Sequence of chain 4.D:
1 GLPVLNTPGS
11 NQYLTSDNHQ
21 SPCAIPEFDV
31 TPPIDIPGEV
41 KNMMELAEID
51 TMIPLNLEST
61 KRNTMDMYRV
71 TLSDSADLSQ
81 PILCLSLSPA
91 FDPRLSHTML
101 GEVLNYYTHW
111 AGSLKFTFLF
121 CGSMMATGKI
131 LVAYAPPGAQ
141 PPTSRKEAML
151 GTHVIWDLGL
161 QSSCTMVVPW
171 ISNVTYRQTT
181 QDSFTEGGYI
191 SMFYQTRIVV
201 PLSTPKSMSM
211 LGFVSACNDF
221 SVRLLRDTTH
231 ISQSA

The protein below binds the small molecule below.
Small molecule (SMILES): CCOC(=O)c1ccc(OCCCCC2CCN(c3ccc(C)nn3)CC2)cc1

Sequence of chain 4.B:
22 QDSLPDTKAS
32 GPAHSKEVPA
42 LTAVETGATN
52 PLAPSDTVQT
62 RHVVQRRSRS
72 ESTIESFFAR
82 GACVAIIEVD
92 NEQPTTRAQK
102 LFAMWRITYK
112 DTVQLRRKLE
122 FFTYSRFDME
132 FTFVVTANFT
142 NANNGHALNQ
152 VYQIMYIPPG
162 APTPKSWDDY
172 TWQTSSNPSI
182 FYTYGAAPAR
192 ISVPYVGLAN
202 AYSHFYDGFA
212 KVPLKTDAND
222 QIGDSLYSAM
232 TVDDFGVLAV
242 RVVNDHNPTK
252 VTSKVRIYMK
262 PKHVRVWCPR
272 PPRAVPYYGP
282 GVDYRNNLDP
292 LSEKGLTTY

Sequence of chain 5.D:
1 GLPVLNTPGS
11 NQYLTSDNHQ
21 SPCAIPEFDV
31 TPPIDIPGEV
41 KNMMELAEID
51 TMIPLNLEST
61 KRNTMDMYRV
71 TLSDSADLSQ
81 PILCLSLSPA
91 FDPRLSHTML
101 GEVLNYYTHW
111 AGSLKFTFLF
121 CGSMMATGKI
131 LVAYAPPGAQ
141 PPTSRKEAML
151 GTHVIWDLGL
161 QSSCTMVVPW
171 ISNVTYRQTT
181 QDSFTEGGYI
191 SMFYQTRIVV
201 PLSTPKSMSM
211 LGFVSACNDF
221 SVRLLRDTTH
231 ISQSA

Binding-site contacts:
Ligand atom C12 contacts residue PHE236 of chain 4.B at 3.8 Å (hydrophobic).
Ligand atom N6 contacts residue VAL194 of chain 4.B at 3.7 Å.
Ligand atom C7 contacts residue PHE132 of chain 4.B at 3.6 Å (hydrophobic).
Ligand atom C9 contacts residue ILE108 of chain 4.B at 3.5 Å (hydrophobic).
Ligand atom C20 contacts residue TYR110 of chain 4.B at 3.5 Å (hydrophobic).
Ligand atom C4 contacts residue TYR157 of chain 4.B at 3.4 Å (hydrophobic).
Ligand atom C3 contacts residue PRO179 of chain 4.B at 3.7 Å (hydrophobic).
Ligand atom O25 contacts residue TYR110 of chain 4.B at 3.0 Å.
Ligand atom C20 contacts residue PHE236 of chain 4.B at 3.2 Å (hydrophobic).
Ligand atom C27 contacts residue THR109 of chain 4.B at 3.5 Å.
Ligand atom C22 contacts residue PHE236 of chain 4.B at 3.9 Å (hydrophobic).
Ligand atom C9 contacts residue TYR157 of chain 4.B at 3.8 Å (hydrophobic).
Ligand atom C1 contacts residue ILE181 of chain 4.B at 3.4 Å (hydrophobic).
Ligand atom C8 contacts residue PHE132 of chain 4.B at 3.4 Å (hydrophobic).
Ligand atom C26 contacts residue THR109 of chain 4.B at 3.7 Å.
Ligand atom C8 contacts residue ILE108 of chain 4.B at 3.8 Å (hydrophobic).
Ligand atom C11 contacts residue TYR157 of chain 4.B at 3.6 Å (hydrophobic).
Ligand atom C19 contacts residue TYR110 of chain 4.B at 3.7 Å (hydrophobic).
Ligand atom C3 contacts residue ALA24 of chain 4.D at 3.7 Å (hydrophobic).
Ligand atom C23 contacts residue PHE236 of chain 4.B at 3.5 Å (hydrophobic).
Ligand atom N4 contacts residue ILE192 of chain 4.B at 3.6 Å.
Ligand atom N3 contacts residue ILE192 of chain 4.B at 3.8 Å.
Ligand atom C19 contacts residue PHE236 of chain 4.B at 3.5 Å (hydrophobic).
Ligand atom C14 contacts residue PHE236 of chain 4.B at 3.9 Å (hydrophobic).
Ligand atom C1 contacts residue PRO179 of chain 4.B at 3.9 Å (hydrophobic).
Ligand atom C21 contacts residue PHE236 of chain 4.B at 3.4 Å (hydrophobic).
Ligand atom C13 contacts residue VAL197 of chain 4.B at 3.6 Å (hydrophobic).
Ligand atom C21 contacts residue TYR203 of chain 4.B at 3.8 Å (hydrophobic).
Ligand atom N4 contacts residue LEU239 of chain 4.B at 3.8 Å.
Ligand atom O24 contacts residue TYR110 of chain 4.B at 3.9 Å.
Ligand atom C10 contacts residue VAL194 of chain 4.B at 3.7 Å (hydrophobic).
Ligand atom C22 contacts residue TYR203 of chain 4.B at 3.5 Å (hydrophobic).
Ligand atom C4 contacts residue ALA24 of chain 4.D at 3.8 Å (hydrophobic).
Ligand atom O24 contacts residue PHE236 of chain 4.B at 3.7 Å.
Ligand atom C3 contacts residue TYR157 of chain 4.B at 3.5 Å (hydrophobic).
Ligand atom C14 contacts residue VAL197 of chain 4.B at 3.6 Å (hydrophobic).
Ligand atom C10 contacts residue TYR157 of chain 4.B at 3.6 Å (hydrophobic).
Ligand atom C1 contacts residue ILE155 of chain 4.B at 3.7 Å (hydrophobic).
Ligand atom C11 contacts residue VAL194 of chain 4.B at 3.7 Å (hydrophobic).
Ligand atom C23 contacts residue TYR110 of chain 4.B at 3.3 Å (hydrophobic).